Binding-site contacts:
Ligand atom C5 contacts residue HIS1099 of chain 1.A at 4.1 Å.
Ligand atom C3 contacts residue THR1098 of chain 1.A at 3.6 Å.
Ligand atom C1 contacts residue ASN1096 of chain 1.A at 1.4 Å.
Ligand atom C3 contacts residue HIS1099 of chain 1.A at 4.3 Å.
Ligand atom C6 contacts residue PHE1101 of chain 1.A at 4.3 Å (hydrophobic).
Ligand atom N2 contacts residue THR1098 of chain 1.A at 3.1 Å (h-bond).
Ligand atom C7 contacts residue THR1098 of chain 1.A at 4.1 Å.
Ligand atom O4 contacts residue HIS1099 of chain 1.A at 4.0 Å.
Ligand atom C2 contacts residue THR1098 of chain 1.A at 3.6 Å.
Ligand atom C2 contacts residue ASN1096 of chain 1.A at 2.5 Å.
Ligand atom C1 contacts residue THR1098 of chain 1.A at 3.8 Å.
Ligand atom C1 contacts residue HIS1099 of chain 1.A at 4.3 Å.
Ligand atom O5 contacts residue ASN1096 of chain 1.A at 2.3 Å (h-bond).
Ligand atom C8 contacts residue GLY1097 of chain 1.A at 4.2 Å.
Ligand atom O3 contacts residue THR1098 of chain 1.A at 4.4 Å.
Ligand atom C4 contacts residue HIS1099 of chain 1.A at 4.5 Å.
Ligand atom C8 contacts residue ASN1096 of chain 1.A at 3.5 Å.
Ligand atom O5 contacts residue PHE1101 of chain 1.A at 4.3 Å.
Ligand atom C7 contacts residue ASN1096 of chain 1.A at 3.6 Å.
Ligand atom C8 contacts residue THR1098 of chain 1.A at 4.0 Å.
Ligand atom N2 contacts residue ASN1096 of chain 1.A at 3.0 Å (h-bond).
Ligand atom C3 contacts residue ASN1096 of chain 1.A at 3.8 Å.
Ligand atom C5 contacts residue ASN1096 of chain 1.A at 3.6 Å.
Ligand atom C4 contacts residue ASN1096 of chain 1.A at 4.2 Å.
Ligand atom O7 contacts residue ASN1096 of chain 1.A at 3.9 Å.

A small-molecule ligand and the protein it binds are described below.
Small molecule (SMILES): CC(=O)N[C@H]1[C@H](O[C@H]2[C@H](O)[C@@H](NC(C)=O)CO[C@@H]2CO)O[C@H](CO)[C@@H](O)[C@@H]1O

Sequence of chain 1.A:
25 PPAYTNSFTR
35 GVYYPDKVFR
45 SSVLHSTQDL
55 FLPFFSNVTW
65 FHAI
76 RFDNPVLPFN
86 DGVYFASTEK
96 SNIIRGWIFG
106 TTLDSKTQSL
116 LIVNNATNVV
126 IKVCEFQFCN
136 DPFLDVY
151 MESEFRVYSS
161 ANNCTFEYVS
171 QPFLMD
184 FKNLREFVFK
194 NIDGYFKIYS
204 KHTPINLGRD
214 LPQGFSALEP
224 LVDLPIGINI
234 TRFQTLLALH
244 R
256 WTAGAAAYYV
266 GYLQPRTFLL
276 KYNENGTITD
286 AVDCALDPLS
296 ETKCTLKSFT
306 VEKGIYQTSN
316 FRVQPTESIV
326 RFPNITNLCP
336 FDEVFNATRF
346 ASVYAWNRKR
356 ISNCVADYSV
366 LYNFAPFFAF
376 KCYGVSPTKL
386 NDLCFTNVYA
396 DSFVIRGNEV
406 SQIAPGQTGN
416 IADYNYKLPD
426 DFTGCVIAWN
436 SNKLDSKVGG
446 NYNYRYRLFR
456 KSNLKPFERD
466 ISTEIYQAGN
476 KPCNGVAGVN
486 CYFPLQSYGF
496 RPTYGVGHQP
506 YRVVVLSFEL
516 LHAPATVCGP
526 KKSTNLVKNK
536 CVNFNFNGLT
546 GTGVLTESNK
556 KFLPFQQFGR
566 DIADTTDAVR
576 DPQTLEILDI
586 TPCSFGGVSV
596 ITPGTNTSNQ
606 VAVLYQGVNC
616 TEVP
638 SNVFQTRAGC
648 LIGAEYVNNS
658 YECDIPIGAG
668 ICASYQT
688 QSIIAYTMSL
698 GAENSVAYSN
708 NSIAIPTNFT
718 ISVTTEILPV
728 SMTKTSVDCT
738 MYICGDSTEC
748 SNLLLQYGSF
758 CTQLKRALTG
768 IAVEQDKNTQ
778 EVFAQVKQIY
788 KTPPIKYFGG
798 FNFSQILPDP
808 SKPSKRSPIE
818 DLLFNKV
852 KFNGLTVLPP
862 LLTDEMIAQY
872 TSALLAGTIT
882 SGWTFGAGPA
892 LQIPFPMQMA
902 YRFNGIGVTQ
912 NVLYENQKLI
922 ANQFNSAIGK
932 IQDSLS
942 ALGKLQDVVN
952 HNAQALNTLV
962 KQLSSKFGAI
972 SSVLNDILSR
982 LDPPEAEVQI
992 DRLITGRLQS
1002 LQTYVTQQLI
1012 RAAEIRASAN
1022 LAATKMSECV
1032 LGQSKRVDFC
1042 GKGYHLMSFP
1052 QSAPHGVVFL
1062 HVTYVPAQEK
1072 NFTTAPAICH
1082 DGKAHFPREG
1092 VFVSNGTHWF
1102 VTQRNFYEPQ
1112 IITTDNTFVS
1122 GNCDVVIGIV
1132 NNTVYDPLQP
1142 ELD